This small molecule binds to this protein.
Small molecule (SMILES): Nc1ccn([C@@H]2O[C@H](CO[P](=O)(O)O[C@H]3[C@@H](O)[C@H](n4ccc(N)nc4=O)O[C@@H]3CO[P](=O)(O)O[C@H]3[C@@H](O)[C@H](n4cnc5c(=O)nc(N)[nH]c54)O[C@@H]3COP(=O)=O)[C@@H](O[P](=O)(O)OC[C@H]3O[C@@H](n4ccc(=O)[nH]c4=O)[C@H](O)[C@@H]3O[P](=O)(O)OC[C@H]3O[C@@H](n4cnc5c(N)ncnc54)[C@H](O)[C@@H]3O[P](=O)(O)OC[C@H]3O[C@@H](n4cnc5c(=O)nc(N)[nH]c54)[C@H](O)[C@@H]3O[P](=O)(O)OC[C@H]3O[C@@H](n4cnc5c(=O)nc(N)[nH]c54)[C@H](O)[C@@H]3O[P](=O)(O)OC[C@H]3O[C@@H](n4cnc5c(N)ncnc54)[C@H](O)[C@@H]3O[P](=O)(O)OC[C@H]3O[C@@H](n4ccc(=O)[nH]c4=O)[C@H](O)[C@@H]3O)[C@H]2O)c(=O)n1

Binding-site contacts:
Ligand atom OP1 contacts residue LYS953 of chain 1.A at 3.6 Å.
Ligand atom O5' contacts residue TRP395 of chain 1.A at 4.0 Å.
Ligand atom C2' contacts residue ARG399 of chain 1.A at 3.7 Å.
Ligand atom C6 contacts residue ARG343 of chain 1.A at 3.4 Å.
Ligand atom N6 contacts residue ARG343 of chain 1.A at 3.7 Å.
Ligand atom C5 contacts residue ARG343 of chain 1.A at 3.2 Å.
Ligand atom C4 contacts residue THR341 of chain 1.A at 4.0 Å.
Ligand atom O2' contacts residue SER402 of chain 1.A at 3.7 Å.
Ligand atom O2' contacts residue ARG399 of chain 1.A at 2.3 Å (salt-bridge).
Ligand atom O2' contacts residue ARG398 of chain 1.A at 3.3 Å.
Ligand atom N3 contacts residue THR341 of chain 1.A at 4.0 Å.
Ligand atom OP2 contacts residue ARG343 of chain 1.A at 3.3 Å.
Ligand atom O4 contacts residue ARG343 of chain 1.A at 3.6 Å (salt-bridge).
Ligand atom C1' contacts residue ARG398 of chain 1.A at 3.9 Å.
Ligand atom O4' contacts residue ARG398 of chain 1.A at 3.6 Å.
Ligand atom OP1 contacts residue LYS953 of chain 1.A at 3.1 Å.
Ligand atom O5' contacts residue ARG343 of chain 1.A at 3.1 Å (salt-bridge).
Ligand atom C5 contacts residue ARG343 of chain 1.A at 4.0 Å.
Ligand atom OP1 contacts residue ARG343 of chain 1.A at 3.9 Å.
Ligand atom O2' contacts residue ARG398 of chain 1.A at 3.5 Å (salt-bridge).
Ligand atom P contacts residue ARG342 of chain 1.A at 3.9 Å.
Ligand atom C8 contacts residue ARG343 of chain 1.A at 4.1 Å.
Ligand atom OP2 contacts residue ARG343 of chain 1.A at 3.4 Å (salt-bridge).
Ligand atom O5' contacts residue ARG342 of chain 1.A at 4.0 Å.
Ligand atom N7 contacts residue ARG343 of chain 1.A at 3.2 Å (salt-bridge).
Ligand atom C4' contacts residue ARG398 of chain 1.A at 3.6 Å.
Ligand atom O4 contacts residue THR341 of chain 1.A at 3.2 Å.
Ligand atom OP2 contacts residue ARG343 of chain 1.A at 2.4 Å (salt-bridge).
Ligand atom OP2 contacts residue ARG957 of chain 1.A at 3.8 Å.
Ligand atom N6 contacts residue ASN340 of chain 1.A at 4.0 Å.
Ligand atom N6 contacts residue THR341 of chain 1.A at 3.5 Å (h-bond).
Ligand atom C4 contacts residue ARG343 of chain 1.A at 3.5 Å.
Ligand atom C5' contacts residue ARG398 of chain 1.A at 3.9 Å.
Ligand atom C5' contacts residue TRP395 of chain 1.A at 3.8 Å (hydrophobic).
Ligand atom OP2 contacts residue ARG342 of chain 1.A at 2.9 Å (salt-bridge).
Ligand atom C5' contacts residue LYS953 of chain 1.A at 3.8 Å.
Ligand atom OP2 contacts residue ARG342 of chain 1.A at 3.0 Å (salt-bridge).
Ligand atom P contacts residue ARG343 of chain 1.A at 3.5 Å.
Ligand atom OP1 contacts residue LYS423 of chain 1.A at 4.0 Å.
Ligand atom OP1 contacts residue LYS344 of chain 1.A at 3.6 Å.

Sequence of chain 1.A:
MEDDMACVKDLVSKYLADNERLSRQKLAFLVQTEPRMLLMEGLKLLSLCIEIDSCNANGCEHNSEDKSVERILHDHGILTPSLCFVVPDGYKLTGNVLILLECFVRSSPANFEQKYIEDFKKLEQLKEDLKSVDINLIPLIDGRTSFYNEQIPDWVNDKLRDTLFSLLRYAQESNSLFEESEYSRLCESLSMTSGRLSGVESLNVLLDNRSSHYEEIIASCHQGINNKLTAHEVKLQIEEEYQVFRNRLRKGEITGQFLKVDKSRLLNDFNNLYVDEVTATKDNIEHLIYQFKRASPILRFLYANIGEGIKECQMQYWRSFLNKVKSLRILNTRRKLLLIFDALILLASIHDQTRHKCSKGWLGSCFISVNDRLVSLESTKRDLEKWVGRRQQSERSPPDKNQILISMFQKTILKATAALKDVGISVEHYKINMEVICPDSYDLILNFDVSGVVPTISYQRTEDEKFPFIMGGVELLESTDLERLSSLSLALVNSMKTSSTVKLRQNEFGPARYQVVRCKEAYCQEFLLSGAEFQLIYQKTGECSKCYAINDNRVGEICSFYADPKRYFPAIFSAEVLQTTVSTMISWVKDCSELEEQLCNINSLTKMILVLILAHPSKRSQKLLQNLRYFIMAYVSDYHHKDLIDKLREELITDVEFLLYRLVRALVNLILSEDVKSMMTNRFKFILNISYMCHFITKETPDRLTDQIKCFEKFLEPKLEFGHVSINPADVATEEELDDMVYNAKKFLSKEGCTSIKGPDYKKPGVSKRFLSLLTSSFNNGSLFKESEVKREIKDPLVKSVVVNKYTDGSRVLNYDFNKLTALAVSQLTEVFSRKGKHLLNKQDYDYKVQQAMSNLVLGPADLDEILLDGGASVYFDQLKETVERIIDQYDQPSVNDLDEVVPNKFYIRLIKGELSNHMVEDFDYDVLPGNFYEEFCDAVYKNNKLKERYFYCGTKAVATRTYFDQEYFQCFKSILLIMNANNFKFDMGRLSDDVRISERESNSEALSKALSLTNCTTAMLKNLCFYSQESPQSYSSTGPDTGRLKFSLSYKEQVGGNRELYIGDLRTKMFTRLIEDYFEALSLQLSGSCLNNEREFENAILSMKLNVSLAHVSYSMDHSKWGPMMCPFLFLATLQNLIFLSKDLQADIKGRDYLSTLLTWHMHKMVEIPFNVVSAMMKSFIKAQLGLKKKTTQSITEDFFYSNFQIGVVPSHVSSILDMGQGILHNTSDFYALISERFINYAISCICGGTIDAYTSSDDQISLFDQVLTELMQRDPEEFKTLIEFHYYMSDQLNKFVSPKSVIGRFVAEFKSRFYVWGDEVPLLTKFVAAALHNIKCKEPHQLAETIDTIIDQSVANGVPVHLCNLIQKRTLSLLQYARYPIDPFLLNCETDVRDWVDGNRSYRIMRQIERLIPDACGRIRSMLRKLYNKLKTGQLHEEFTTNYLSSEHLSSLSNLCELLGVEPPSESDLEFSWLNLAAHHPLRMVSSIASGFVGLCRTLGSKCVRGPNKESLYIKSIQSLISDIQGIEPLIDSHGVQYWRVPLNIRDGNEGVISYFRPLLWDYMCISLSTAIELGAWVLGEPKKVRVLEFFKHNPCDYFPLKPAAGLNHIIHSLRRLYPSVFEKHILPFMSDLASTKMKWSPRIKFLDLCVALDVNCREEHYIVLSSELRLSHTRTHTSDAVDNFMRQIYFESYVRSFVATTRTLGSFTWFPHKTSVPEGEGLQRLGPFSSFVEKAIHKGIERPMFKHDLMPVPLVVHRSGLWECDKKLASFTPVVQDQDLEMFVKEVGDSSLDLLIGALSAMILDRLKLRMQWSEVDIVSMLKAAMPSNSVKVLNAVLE